This small molecule binds to this protein.
Small molecule (SMILES): CC(=O)N[C@@H]1[C@@H](O)[C@H](O)[C@@H](CO)O[C@H]1O

Binding-site contacts:
Ligand atom C5 contacts residue ASN130 of chain 1.A at 3.6 Å.
Ligand atom C5 contacts residue THR132 of chain 1.A at 3.9 Å.
Ligand atom O6 contacts residue ASP133 of chain 1.A at 4.1 Å.
Ligand atom O5 contacts residue ASN130 of chain 1.A at 2.4 Å (h-bond).
Ligand atom C2 contacts residue ASN130 of chain 1.A at 2.2 Å.
Ligand atom O7 contacts residue ASN130 of chain 1.A at 3.2 Å (h-bond).
Ligand atom O5 contacts residue THR132 of chain 1.A at 3.6 Å.
Ligand atom C6 contacts residue THR132 of chain 1.A at 3.6 Å.
Ligand atom C7 contacts residue ASN130 of chain 1.A at 3.2 Å.
Ligand atom C1 contacts residue THR132 of chain 1.A at 4.3 Å.
Ligand atom O5 contacts residue ASP133 of chain 1.A at 3.9 Å.
Ligand atom N2 contacts residue ASN130 of chain 1.A at 2.7 Å (h-bond).
Ligand atom C1 contacts residue ASN130 of chain 1.A at 1.4 Å.
Ligand atom C3 contacts residue ASN130 of chain 1.A at 3.6 Å.
Ligand atom C8 contacts residue ASN130 of chain 1.A at 4.5 Å.
Ligand atom O6 contacts residue THR132 of chain 1.A at 4.2 Å.
Ligand atom C4 contacts residue ASN130 of chain 1.A at 4.0 Å.
Ligand atom C6 contacts residue ASP133 of chain 1.A at 4.3 Å.

Sequence of chain 1.A:
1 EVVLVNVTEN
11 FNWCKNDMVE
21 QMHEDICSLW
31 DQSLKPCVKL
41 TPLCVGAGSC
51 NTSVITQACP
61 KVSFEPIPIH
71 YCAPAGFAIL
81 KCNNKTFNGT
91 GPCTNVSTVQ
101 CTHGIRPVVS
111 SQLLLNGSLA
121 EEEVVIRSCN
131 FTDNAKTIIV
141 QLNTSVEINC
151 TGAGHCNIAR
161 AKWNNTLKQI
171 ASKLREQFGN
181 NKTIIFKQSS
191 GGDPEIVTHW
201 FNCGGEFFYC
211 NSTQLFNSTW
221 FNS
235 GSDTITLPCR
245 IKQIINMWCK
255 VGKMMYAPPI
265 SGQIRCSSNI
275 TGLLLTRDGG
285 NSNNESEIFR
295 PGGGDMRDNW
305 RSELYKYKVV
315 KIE